Sequence of chain 1.B:
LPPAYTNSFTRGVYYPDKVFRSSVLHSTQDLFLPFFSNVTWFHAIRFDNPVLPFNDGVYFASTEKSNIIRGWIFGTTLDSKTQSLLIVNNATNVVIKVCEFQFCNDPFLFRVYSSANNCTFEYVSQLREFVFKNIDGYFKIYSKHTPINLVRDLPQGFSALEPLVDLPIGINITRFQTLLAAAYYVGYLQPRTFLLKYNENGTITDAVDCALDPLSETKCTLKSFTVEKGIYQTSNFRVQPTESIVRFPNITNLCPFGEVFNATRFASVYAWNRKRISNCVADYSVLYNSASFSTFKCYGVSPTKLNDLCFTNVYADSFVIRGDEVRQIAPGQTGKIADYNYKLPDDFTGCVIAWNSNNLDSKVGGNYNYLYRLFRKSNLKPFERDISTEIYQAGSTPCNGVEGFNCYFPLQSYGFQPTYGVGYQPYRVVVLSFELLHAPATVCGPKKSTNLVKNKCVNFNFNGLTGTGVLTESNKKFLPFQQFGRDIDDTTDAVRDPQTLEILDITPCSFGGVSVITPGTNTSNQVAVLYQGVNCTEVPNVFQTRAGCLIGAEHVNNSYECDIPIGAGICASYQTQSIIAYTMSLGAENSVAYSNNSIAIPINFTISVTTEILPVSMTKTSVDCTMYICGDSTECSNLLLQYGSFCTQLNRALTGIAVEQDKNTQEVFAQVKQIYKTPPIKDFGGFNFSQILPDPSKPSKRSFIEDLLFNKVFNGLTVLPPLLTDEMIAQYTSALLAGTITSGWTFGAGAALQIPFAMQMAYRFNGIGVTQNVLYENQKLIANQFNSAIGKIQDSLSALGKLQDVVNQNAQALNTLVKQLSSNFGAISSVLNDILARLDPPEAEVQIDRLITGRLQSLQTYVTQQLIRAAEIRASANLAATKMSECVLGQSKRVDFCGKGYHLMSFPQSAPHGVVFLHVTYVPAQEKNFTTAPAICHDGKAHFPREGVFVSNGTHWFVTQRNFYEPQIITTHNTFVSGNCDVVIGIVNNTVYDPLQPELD

A small-molecule ligand and the protein it binds are described below.
Small molecule (SMILES): CC(=O)N[C@@H]1[C@@H](O)[C@H](O)[C@@H](CO)O[C@H]1O

Binding-site contacts:
Ligand atom C2 contacts residue ASN829 of chain 1.B at 2.4 Å.
Ligand atom O5 contacts residue GLN832 of chain 1.B at 4.3 Å.
Ligand atom C5 contacts residue ASN829 of chain 1.B at 3.7 Å.
Ligand atom O7 contacts residue SER831 of chain 1.B at 3.5 Å (h-bond).
Ligand atom C5 contacts residue GLN832 of chain 1.B at 4.3 Å.
Ligand atom O5 contacts residue SER831 of chain 1.B at 4.3 Å.
Ligand atom C3 contacts residue ASN829 of chain 1.B at 3.8 Å.
Ligand atom C1 contacts residue SER831 of chain 1.B at 3.9 Å.
Ligand atom C5 contacts residue SER831 of chain 1.B at 4.5 Å.
Ligand atom C7 contacts residue ASN829 of chain 1.B at 3.5 Å.
Ligand atom C1 contacts residue ASN829 of chain 1.B at 1.4 Å.
Ligand atom N2 contacts residue ASN829 of chain 1.B at 2.9 Å (h-bond).
Ligand atom C6 contacts residue GLN832 of chain 1.B at 3.5 Å.
Ligand atom O7 contacts residue ASN829 of chain 1.B at 3.4 Å (h-bond).
Ligand atom O6 contacts residue GLN832 of chain 1.B at 4.3 Å.
Ligand atom O5 contacts residue ASN829 of chain 1.B at 2.4 Å (h-bond).
Ligand atom C7 contacts residue SER831 of chain 1.B at 4.5 Å.
Ligand atom C8 contacts residue ASN829 of chain 1.B at 4.5 Å.
Ligand atom C4 contacts residue ASN829 of chain 1.B at 4.2 Å.